A small-molecule ligand and the protein it binds are described below.
Small molecule (SMILES): CC(=O)N[C@@H]1[C@@H](O)[C@H](O)[C@@H](CO)O[C@H]1O

Sequence of chain 1.B:
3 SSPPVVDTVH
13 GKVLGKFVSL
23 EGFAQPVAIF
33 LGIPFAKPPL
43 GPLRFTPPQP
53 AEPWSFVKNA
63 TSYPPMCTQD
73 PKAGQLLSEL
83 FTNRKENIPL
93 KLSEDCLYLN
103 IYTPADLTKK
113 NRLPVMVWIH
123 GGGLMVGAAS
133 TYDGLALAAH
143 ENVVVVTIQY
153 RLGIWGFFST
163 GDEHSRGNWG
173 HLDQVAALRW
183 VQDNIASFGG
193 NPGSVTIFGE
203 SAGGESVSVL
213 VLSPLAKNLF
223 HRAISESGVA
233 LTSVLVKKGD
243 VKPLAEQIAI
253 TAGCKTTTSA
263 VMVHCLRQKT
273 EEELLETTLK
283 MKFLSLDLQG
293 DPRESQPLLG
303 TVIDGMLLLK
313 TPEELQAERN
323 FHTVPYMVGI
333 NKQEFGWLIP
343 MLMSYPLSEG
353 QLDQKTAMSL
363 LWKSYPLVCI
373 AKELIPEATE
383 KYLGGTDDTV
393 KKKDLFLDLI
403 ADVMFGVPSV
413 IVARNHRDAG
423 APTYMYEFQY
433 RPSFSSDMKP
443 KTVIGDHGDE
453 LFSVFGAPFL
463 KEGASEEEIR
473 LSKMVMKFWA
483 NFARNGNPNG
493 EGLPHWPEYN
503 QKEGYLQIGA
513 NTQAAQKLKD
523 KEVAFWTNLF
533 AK

Sequence of chain 1.A:
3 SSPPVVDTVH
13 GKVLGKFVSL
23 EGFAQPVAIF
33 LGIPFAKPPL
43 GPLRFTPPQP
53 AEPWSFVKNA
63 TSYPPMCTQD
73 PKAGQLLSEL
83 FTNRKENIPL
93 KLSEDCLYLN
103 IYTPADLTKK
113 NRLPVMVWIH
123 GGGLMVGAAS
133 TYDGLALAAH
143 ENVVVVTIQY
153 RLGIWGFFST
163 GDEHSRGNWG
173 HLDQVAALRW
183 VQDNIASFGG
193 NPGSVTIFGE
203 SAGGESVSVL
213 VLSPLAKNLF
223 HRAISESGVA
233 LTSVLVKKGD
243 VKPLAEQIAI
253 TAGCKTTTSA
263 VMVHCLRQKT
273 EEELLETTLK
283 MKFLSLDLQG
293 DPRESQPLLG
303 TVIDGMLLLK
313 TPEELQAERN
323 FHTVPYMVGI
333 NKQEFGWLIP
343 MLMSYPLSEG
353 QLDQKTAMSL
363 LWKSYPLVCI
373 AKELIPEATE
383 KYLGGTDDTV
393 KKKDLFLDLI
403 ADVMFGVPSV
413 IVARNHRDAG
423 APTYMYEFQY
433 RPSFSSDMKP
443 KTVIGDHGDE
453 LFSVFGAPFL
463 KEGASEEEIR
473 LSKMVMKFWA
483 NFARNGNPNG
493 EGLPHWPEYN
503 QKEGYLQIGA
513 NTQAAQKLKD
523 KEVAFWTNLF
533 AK

Binding-site contacts:
Ligand atom C3 contacts residue ASN61 of chain 1.A at 3.5 Å.
Ligand atom O4 contacts residue NAG1 of chain 1.N at 2.6 Å.
Ligand atom C8 contacts residue LYS244 of chain 1.B at 4.5 Å.
Ligand atom C6 contacts residue ASN61 of chain 1.A at 3.9 Å.
Ligand atom O5 contacts residue THR63 of chain 1.A at 4.4 Å.
Ligand atom C5 contacts residue ASN61 of chain 1.A at 3.4 Å.
Ligand atom C4 contacts residue NAG1 of chain 1.N at 3.9 Å.
Ligand atom C8 contacts residue ASP242 of chain 1.B at 4.4 Å.
Ligand atom N2 contacts residue ASN61 of chain 1.A at 3.9 Å.
Ligand atom O7 contacts residue ASN61 of chain 1.A at 4.1 Å.
Ligand atom O6 contacts residue ASN61 of chain 1.A at 3.6 Å.
Ligand atom O6 contacts residue THR63 of chain 1.A at 3.0 Å (h-bond).
Ligand atom C4 contacts residue ASN61 of chain 1.A at 3.2 Å.
Ligand atom C5 contacts residue THR63 of chain 1.A at 4.3 Å.
Ligand atom O6 contacts residue NAG1 of chain 1.N at 4.3 Å.
Ligand atom O3 contacts residue ASN61 of chain 1.A at 4.1 Å.
Ligand atom C4 contacts residue THR63 of chain 1.A at 3.7 Å.
Ligand atom C7 contacts residue ASN61 of chain 1.A at 4.2 Å.
Ligand atom C2 contacts residue ASN61 of chain 1.A at 2.8 Å.
Ligand atom C6 contacts residue THR63 of chain 1.A at 4.2 Å.
Ligand atom O4 contacts residue THR63 of chain 1.A at 4.3 Å.
Ligand atom C1 contacts residue ASN61 of chain 1.A at 3.0 Å.
Ligand atom O5 contacts residue ASN61 of chain 1.A at 2.6 Å (h-bond).